Binding-site contacts:
Ligand atom C5 contacts residue ASN110 of chain 1.D at 3.7 Å.
Ligand atom C4 contacts residue ASN110 of chain 1.D at 4.3 Å.
Ligand atom O5 contacts residue HIS114 of chain 1.D at 3.7 Å.
Ligand atom O7 contacts residue SER112 of chain 1.D at 2.2 Å (h-bond).
Ligand atom C7 contacts residue ASN110 of chain 1.D at 3.4 Å.
Ligand atom C1 contacts residue ASN110 of chain 1.D at 1.4 Å.
Ligand atom O5 contacts residue ASN110 of chain 1.D at 2.4 Å (h-bond).
Ligand atom O7 contacts residue ASN110 of chain 1.D at 3.6 Å.
Ligand atom C1 contacts residue HIS114 of chain 1.D at 4.4 Å.
Ligand atom C8 contacts residue ASN110 of chain 1.D at 4.5 Å.
Ligand atom O6 contacts residue HIS114 of chain 1.D at 3.8 Å.
Ligand atom C8 contacts residue SER111 of chain 1.D at 4.0 Å.
Ligand atom C6 contacts residue HIS114 of chain 1.D at 3.4 Å.
Ligand atom C5 contacts residue HIS114 of chain 1.D at 3.9 Å.
Ligand atom C7 contacts residue SER112 of chain 1.D at 3.4 Å.
Ligand atom N2 contacts residue SER112 of chain 1.D at 4.5 Å.
Ligand atom C3 contacts residue ASN110 of chain 1.D at 3.8 Å.
Ligand atom N2 contacts residue ASN110 of chain 1.D at 2.8 Å (h-bond).
Ligand atom C2 contacts residue ASN110 of chain 1.D at 2.5 Å.
Ligand atom C8 contacts residue SER112 of chain 1.D at 4.1 Å.

Sequence of chain 1.D:
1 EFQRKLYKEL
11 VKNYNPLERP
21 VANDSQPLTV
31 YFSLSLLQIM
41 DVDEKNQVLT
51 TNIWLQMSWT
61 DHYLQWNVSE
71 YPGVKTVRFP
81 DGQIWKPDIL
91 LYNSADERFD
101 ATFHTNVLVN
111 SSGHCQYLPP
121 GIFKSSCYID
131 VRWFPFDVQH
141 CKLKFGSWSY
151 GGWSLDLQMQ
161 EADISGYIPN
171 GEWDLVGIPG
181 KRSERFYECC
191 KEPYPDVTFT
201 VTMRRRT

This small molecule binds to this protein.
Small molecule (SMILES): CC(=O)N[C@H]1[C@H](O[C@H]2[C@H](O)[C@@H](NC(C)=O)CO[C@@H]2CO)O[C@H](CO)[C@@H](O)[C@@H]1O